Sequence of chain 1.D:
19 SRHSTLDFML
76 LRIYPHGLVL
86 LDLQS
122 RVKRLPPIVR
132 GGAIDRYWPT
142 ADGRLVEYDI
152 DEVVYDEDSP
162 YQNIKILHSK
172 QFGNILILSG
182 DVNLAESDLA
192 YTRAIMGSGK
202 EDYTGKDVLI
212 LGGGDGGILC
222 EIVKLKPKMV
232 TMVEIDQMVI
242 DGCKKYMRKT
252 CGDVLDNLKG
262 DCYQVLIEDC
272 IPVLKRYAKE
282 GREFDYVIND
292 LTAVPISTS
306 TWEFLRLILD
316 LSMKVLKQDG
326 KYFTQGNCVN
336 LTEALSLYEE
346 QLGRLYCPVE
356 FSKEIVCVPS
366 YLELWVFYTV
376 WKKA

Binding-site contacts:
Ligand atom S5' contacts residue GLY215 of chain 1.D at 3.6 Å.
Ligand atom O3' contacts residue VAL240 of chain 1.D at 3.4 Å.
Ligand atom O4' contacts residue LEU292 of chain 1.D at 3.6 Å.
Ligand atom C4 contacts residue LEU292 of chain 1.D at 3.2 Å (hydrophobic).
Ligand atom C8 contacts residue ILE297 of chain 1.D at 3.6 Å (hydrophobic).
Ligand atom O2' contacts residue ILE236 of chain 1.D at 3.6 Å.
Ligand atom C1' contacts residue GLU235 of chain 1.D at 3.4 Å.
Ligand atom S5' contacts residue GLY214 of chain 1.D at 3.6 Å.
Ligand atom N6 contacts residue ASP270 of chain 1.D at 3.0 Å (salt-bridge).
Ligand atom C8 contacts residue THR293 of chain 1.D at 3.4 Å.
Ligand atom C2 contacts residue ILE236 of chain 1.D at 3.4 Å (hydrophobic).
Ligand atom CS contacts residue ASN184 of chain 1.D at 3.4 Å.
Ligand atom N3 contacts residue LEU292 of chain 1.D at 3.4 Å.
Ligand atom N1 contacts residue CYS271 of chain 1.D at 3.2 Å (h-bond).
Ligand atom O3' contacts residue GLU235 of chain 1.D at 2.6 Å (salt-bridge).
Ligand atom O4' contacts residue ASP291 of chain 1.D at 3.8 Å.
Ligand atom N6 contacts residue ILE297 of chain 1.D at 3.1 Å (h-bond).
Ligand atom N1 contacts residue ASP270 of chain 1.D at 3.7 Å.
Ligand atom C2' contacts residue GLU235 of chain 1.D at 3.4 Å.
Ligand atom O2' contacts residue GLN163 of chain 1.D at 3.0 Å (h-bond).
Ligand atom O4' contacts residue GLY213 of chain 1.D at 3.6 Å.
Ligand atom C4 contacts residue ILE236 of chain 1.D at 3.6 Å (hydrophobic).
Ligand atom C2 contacts residue VAL234 of chain 1.D at 3.4 Å (hydrophobic).
Ligand atom C4' contacts residue GLU235 of chain 1.D at 3.4 Å.
Ligand atom C5' contacts residue ASN184 of chain 1.D at 3.6 Å.
Ligand atom O2' contacts residue GLU235 of chain 1.D at 2.6 Å (salt-bridge).
Ligand atom CS contacts residue ASP216 of chain 1.D at 3.6 Å.
Ligand atom C3' contacts residue LEU179 of chain 1.D at 3.5 Å (hydrophobic).
Ligand atom S5' contacts residue ASP216 of chain 1.D at 3.5 Å (salt-bridge).
Ligand atom C5' contacts residue ASP291 of chain 1.D at 3.3 Å.
Ligand atom O4' contacts residue THR293 of chain 1.D at 3.5 Å (h-bond).
Ligand atom C6 contacts residue ASP270 of chain 1.D at 3.8 Å.
Ligand atom S5' contacts residue ASP291 of chain 1.D at 3.5 Å (salt-bridge).
Ligand atom N9 contacts residue LEU292 of chain 1.D at 3.6 Å.
Ligand atom C5 contacts residue LEU292 of chain 1.D at 3.4 Å (hydrophobic).
Ligand atom N7 contacts residue ILE297 of chain 1.D at 2.8 Å (h-bond).
Ligand atom N3 contacts residue ILE236 of chain 1.D at 3.4 Å (h-bond).
Ligand atom CS contacts residue LEU179 of chain 1.D at 3.5 Å (hydrophobic).
Ligand atom C3' contacts residue GLU235 of chain 1.D at 3.5 Å.
Ligand atom N3 contacts residue GLY213 of chain 1.D at 3.7 Å.

This small molecule binds to this protein.
Small molecule (SMILES): CSC[C@H]1O[C@@H](n2cnc3c(N)ncnc32)[C@H](O)[C@@H]1O